Binding-site contacts:
Ligand atom O5 contacts residue TRP237 of chain 1.A at 3.8 Å.
Ligand atom C2 contacts residue THR214 of chain 1.A at 3.8 Å.
Ligand atom O2 contacts residue TYR206 of chain 1.A at 4.2 Å.
Ligand atom O5 contacts residue MN1 of chain 1.C at 3.5 Å.
Ligand atom O1 contacts residue ASN307 of chain 1.A at 3.5 Å.
Ligand atom O1 contacts residue TYR206 of chain 1.A at 4.4 Å.
Ligand atom O1 contacts residue LYS208 of chain 1.A at 2.6 Å (salt-bridge).
Ligand atom C4 contacts residue EDO1 of chain 1.K at 4.4 Å.
Ligand atom C1 contacts residue LYS208 of chain 1.A at 3.1 Å.
Ligand atom O2 contacts residue PHE155 of chain 1.A at 3.8 Å.
Ligand atom C2 contacts residue TYR206 of chain 1.A at 3.8 Å (hydrophobic).
Ligand atom O4 contacts residue HIS297 of chain 1.A at 3.6 Å (h-bond).
Ligand atom C4 contacts residue MN1 of chain 1.C at 3.2 Å.
Ligand atom C4 contacts residue HIS217 of chain 1.A at 4.5 Å.
Ligand atom O2 contacts residue LYS208 of chain 1.A at 2.9 Å (salt-bridge).
Ligand atom O4 contacts residue HIS217 of chain 1.A at 3.3 Å (h-bond).
Ligand atom C2 contacts residue ASN227 of chain 1.A at 3.5 Å.
Ligand atom C3 contacts residue THR214 of chain 1.A at 3.7 Å.
Ligand atom O3 contacts residue VAL299 of chain 1.A at 3.5 Å.
Ligand atom C1 contacts residue ASN227 of chain 1.A at 3.7 Å.
Ligand atom C3 contacts residue VAL299 of chain 1.A at 4.4 Å (hydrophobic).
Ligand atom O5 contacts residue ALA309 of chain 1.A at 4.3 Å.
Ligand atom O5 contacts residue ASN227 of chain 1.A at 3.1 Å (h-bond).
Ligand atom C1 contacts residue THR214 of chain 1.A at 3.7 Å.
Ligand atom C4 contacts residue TRP237 of chain 1.A at 4.2 Å (hydrophobic).
Ligand atom O1 contacts residue ASN227 of chain 1.A at 3.1 Å (h-bond).
Ligand atom C3 contacts residue ASN227 of chain 1.A at 3.7 Å.
Ligand atom C1 contacts residue ASN307 of chain 1.A at 4.5 Å.
Ligand atom O3 contacts residue ASN227 of chain 1.A at 4.4 Å.
Ligand atom C1 contacts residue TYR206 of chain 1.A at 4.1 Å (hydrophobic).
Ligand atom O2 contacts residue THR214 of chain 1.A at 2.7 Å (h-bond).
Ligand atom O3 contacts residue THR214 of chain 1.A at 3.1 Å (h-bond).
Ligand atom O4 contacts residue THR214 of chain 1.A at 4.0 Å.
Ligand atom C4 contacts residue HIS297 of chain 1.A at 4.5 Å.
Ligand atom C4 contacts residue ASN227 of chain 1.A at 3.8 Å.
Ligand atom O4 contacts residue MN1 of chain 1.C at 2.3 Å.
Ligand atom O5 contacts residue EDO1 of chain 1.K at 4.0 Å.
Ligand atom O4 contacts residue EDO1 of chain 1.K at 4.1 Å.
Ligand atom O4 contacts residue GLU219 of chain 1.A at 4.4 Å.

This protein binds this small molecule.
Small molecule (SMILES): O=C([O-])CC(=O)C(=O)O

Sequence of chain 1.A:
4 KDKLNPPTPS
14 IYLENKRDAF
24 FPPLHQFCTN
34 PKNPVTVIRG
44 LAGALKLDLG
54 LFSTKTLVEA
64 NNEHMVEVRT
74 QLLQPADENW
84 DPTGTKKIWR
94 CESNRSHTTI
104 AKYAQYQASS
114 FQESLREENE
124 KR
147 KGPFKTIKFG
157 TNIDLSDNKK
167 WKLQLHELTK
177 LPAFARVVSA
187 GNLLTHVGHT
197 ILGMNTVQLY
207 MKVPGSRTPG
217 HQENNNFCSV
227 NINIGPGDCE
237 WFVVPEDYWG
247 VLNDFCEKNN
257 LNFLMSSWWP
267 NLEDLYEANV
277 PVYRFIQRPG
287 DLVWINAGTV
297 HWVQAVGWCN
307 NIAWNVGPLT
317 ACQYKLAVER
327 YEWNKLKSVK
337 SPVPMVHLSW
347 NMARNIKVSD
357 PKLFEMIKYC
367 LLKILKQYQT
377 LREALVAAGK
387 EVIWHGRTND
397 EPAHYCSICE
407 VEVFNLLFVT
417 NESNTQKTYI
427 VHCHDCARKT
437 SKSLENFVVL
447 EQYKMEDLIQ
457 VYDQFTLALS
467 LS